Sequence of chain 1.A:
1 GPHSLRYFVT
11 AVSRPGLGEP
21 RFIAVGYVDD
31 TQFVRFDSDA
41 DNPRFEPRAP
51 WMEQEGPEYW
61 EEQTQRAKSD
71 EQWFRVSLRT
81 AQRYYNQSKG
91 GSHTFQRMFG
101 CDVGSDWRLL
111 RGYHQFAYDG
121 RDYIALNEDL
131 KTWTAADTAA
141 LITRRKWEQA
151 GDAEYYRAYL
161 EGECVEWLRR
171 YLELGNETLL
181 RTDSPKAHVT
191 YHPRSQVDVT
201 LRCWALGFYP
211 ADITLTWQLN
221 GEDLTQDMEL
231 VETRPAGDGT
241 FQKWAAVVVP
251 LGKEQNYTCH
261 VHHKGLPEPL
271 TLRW

A small-molecule ligand and the protein it binds are described below.
Small molecule (SMILES): CC[C@H](C)[C@H](NC(=O)[C@H](CO)NC(=O)[C@H](Cc1cnc[nH]1)NC(=O)[C@@H]1CCCN1C(=O)[C@@H](NC(=O)[C@@H](NC(=O)[C@H](CO)NC(=O)[C@H](Cc1ccc(O)cc1)NC(=O)[C@@H](N)Cc1ccc(O)cc1)[C@@H](C)CC)[C@@H](C)CC)C(=O)O

Binding-site contacts:
Ligand atom O contacts residue THR143 of chain 1.A at 2.6 Å (h-bond).
Ligand atom CB contacts residue THR143 of chain 1.A at 3.5 Å.
Ligand atom CE1 contacts residue ASP152 of chain 1.A at 3.2 Å.
Ligand atom CE1 contacts residue TYR59 of chain 1.A at 3.4 Å (hydrophobic).
Ligand atom O contacts residue TYR159 of chain 1.A at 2.6 Å (h-bond).
Ligand atom O contacts residue TYR155 of chain 1.A at 2.8 Å (h-bond).
Ligand atom NE2 contacts residue ASP152 of chain 1.A at 2.7 Å (salt-bridge).
Ligand atom CD2 contacts residue TRP147 of chain 1.A at 3.5 Å (hydrophobic).
Ligand atom CD contacts residue TYR156 of chain 1.A at 3.2 Å (hydrophobic).
Ligand atom N contacts residue GLN63 of chain 1.A at 2.7 Å (h-bond).
Ligand atom CG2 contacts residue ARG97 of chain 1.A at 3.4 Å.
Ligand atom CB contacts residue ASP70 of chain 1.A at 3.5 Å.
Ligand atom CD1 contacts residue TYR59 of chain 1.A at 3.5 Å (hydrophobic).
Ligand atom CZ contacts residue ASP70 of chain 1.A at 3.2 Å.
Ligand atom CB contacts residue TYR156 of chain 1.A at 3.5 Å (hydrophobic).
Ligand atom OG contacts residue SER77 of chain 1.A at 3.4 Å (h-bond).
Ligand atom C contacts residue TYR7 of chain 1.A at 3.3 Å (hydrophobic).
Ligand atom CB contacts residue GLN63 of chain 1.A at 3.2 Å.
Ligand atom O contacts residue TYR84 of chain 1.A at 2.8 Å (h-bond).
Ligand atom CE1 contacts residue GLN63 of chain 1.A at 3.4 Å.
Ligand atom N contacts residue ASP70 of chain 1.A at 2.9 Å (salt-bridge).
Ligand atom O contacts residue TRP147 of chain 1.A at 3.0 Å (h-bond).
Ligand atom CA contacts residue TYR7 of chain 1.A at 3.3 Å (hydrophobic).
Ligand atom CD2 contacts residue GLU163 of chain 1.A at 3.0 Å.
Ligand atom CE2 contacts residue ASP70 of chain 1.A at 3.2 Å.
Ligand atom CG2 contacts residue ARG66 of chain 1.A at 3.2 Å.
Ligand atom CE2 contacts residue ARG66 of chain 1.A at 3.4 Å.
Ligand atom OH contacts residue ASP70 of chain 1.A at 2.5 Å (salt-bridge).
Ligand atom OG contacts residue THR80 of chain 1.A at 3.2 Å (h-bond).
Ligand atom OH contacts residue GLU62 of chain 1.A at 3.2 Å.
Ligand atom O contacts residue GLN63 of chain 1.A at 3.4 Å (h-bond).
Ligand atom CG1 contacts residue TYR155 of chain 1.A at 3.4 Å (hydrophobic).
Ligand atom O contacts residue ARG97 of chain 1.A at 2.8 Å (salt-bridge).
Ligand atom CG2 contacts residue TYR156 of chain 1.A at 3.5 Å (hydrophobic).
Ligand atom N contacts residue TYR7 of chain 1.A at 2.8 Å (h-bond).
Ligand atom CA contacts residue ASP70 of chain 1.A at 3.4 Å.
Ligand atom CA contacts residue TYR171 of chain 1.A at 3.3 Å (hydrophobic).
Ligand atom CD2 contacts residue ARG66 of chain 1.A at 3.3 Å.
Ligand atom N contacts residue TYR171 of chain 1.A at 2.8 Å (h-bond).
Ligand atom O contacts residue ARG66 of chain 1.A at 2.7 Å (salt-bridge).